Sequence of chain 1.B:
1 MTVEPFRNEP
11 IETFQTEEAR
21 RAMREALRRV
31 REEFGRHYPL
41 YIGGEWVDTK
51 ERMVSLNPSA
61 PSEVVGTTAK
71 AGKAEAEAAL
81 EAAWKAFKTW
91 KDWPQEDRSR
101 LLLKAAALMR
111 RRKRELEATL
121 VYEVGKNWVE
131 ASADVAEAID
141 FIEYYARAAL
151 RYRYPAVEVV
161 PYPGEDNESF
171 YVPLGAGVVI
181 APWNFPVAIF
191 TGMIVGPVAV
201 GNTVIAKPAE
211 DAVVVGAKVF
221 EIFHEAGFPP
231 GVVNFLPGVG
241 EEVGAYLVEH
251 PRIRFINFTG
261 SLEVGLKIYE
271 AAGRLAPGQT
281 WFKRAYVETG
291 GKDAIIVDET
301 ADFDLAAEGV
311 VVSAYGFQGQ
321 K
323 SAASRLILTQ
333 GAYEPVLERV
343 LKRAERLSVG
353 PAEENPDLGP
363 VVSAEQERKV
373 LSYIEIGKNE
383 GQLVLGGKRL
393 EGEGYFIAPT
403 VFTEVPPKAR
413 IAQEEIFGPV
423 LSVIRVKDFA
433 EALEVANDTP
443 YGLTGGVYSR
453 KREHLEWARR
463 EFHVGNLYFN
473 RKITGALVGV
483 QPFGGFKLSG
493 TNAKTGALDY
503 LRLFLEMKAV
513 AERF

The protein below binds the small molecule below.
Small molecule (SMILES): N[C@@H](CO)C(=O)O

Binding-site contacts:
Ligand atom OXT contacts residue THR476 of chain 1.B at 3.9 Å.
Ligand atom OG contacts residue CSO322 of chain 1.B at 2.7 Å (h-bond).
Ligand atom CB contacts residue SER323 of chain 1.B at 4.1 Å.
Ligand atom CB contacts residue PHE485 of chain 1.B at 4.0 Å (hydrophobic).
Ligand atom OXT contacts residue PHE185 of chain 1.B at 4.2 Å.
Ligand atom C contacts residue SER323 of chain 1.B at 3.4 Å.
Ligand atom O contacts residue SER323 of chain 1.B at 3.7 Å.
Ligand atom OXT contacts residue LYS321 of chain 1.B at 4.3 Å.
Ligand atom O contacts residue PHE485 of chain 1.B at 3.5 Å.
Ligand atom O contacts residue GLY477 of chain 1.B at 3.2 Å (h-bond).
Ligand atom OG contacts residue PHE485 of chain 1.B at 3.4 Å.
Ligand atom C contacts residue PHE485 of chain 1.B at 4.2 Å (hydrophobic).
Ligand atom O contacts residue THR476 of chain 1.B at 4.0 Å.
Ligand atom CB contacts residue CSO322 of chain 1.B at 3.2 Å.
Ligand atom CB contacts residue PHE185 of chain 1.B at 3.5 Å (hydrophobic).
Ligand atom C contacts residue GLY477 of chain 1.B at 3.4 Å.
Ligand atom N contacts residue PHE485 of chain 1.B at 3.4 Å.
Ligand atom CA contacts residue PHE185 of chain 1.B at 4.3 Å (hydrophobic).
Ligand atom CA contacts residue PHE485 of chain 1.B at 4.1 Å (hydrophobic).
Ligand atom OG contacts residue PHE185 of chain 1.B at 4.2 Å.
Ligand atom C contacts residue ALA478 of chain 1.B at 3.8 Å (hydrophobic).
Ligand atom OXT contacts residue ALA478 of chain 1.B at 4.2 Å.
Ligand atom C contacts residue THR476 of chain 1.B at 4.4 Å.
Ligand atom O contacts residue ALA478 of chain 1.B at 3.0 Å (h-bond).
Ligand atom N contacts residue ALA478 of chain 1.B at 4.1 Å.
Ligand atom CA contacts residue SER323 of chain 1.B at 4.4 Å.
Ligand atom OXT contacts residue GLY477 of chain 1.B at 2.9 Å (h-bond).
Ligand atom OXT contacts residue SER323 of chain 1.B at 2.8 Å (h-bond).
Ligand atom OG contacts residue SER323 of chain 1.B at 3.1 Å (h-bond).